Binding-site contacts:
Ligand atom C5' contacts residue GLU121 of chain 1.A at 3.6 Å.
Ligand atom C7B contacts residue LYS72 of chain 1.A at 3.5 Å.
Ligand atom O5' contacts residue GLU121 of chain 1.A at 2.4 Å (salt-bridge).
Ligand atom O5' contacts residue TYR122 of chain 1.A at 3.3 Å.
Ligand atom O4' contacts residue GLY55 of chain 1.A at 2.8 Å (h-bond).
Ligand atom OAC contacts residue THR51 of chain 1.A at 3.2 Å (h-bond).
Ligand atom O6' contacts residue LYS72 of chain 1.A at 2.6 Å (salt-bridge).
Ligand atom O4' contacts residue GLY52 of chain 1.A at 3.0 Å.
Ligand atom O6' contacts residue ASP184 of chain 1.A at 2.9 Å (salt-bridge).
Ligand atom O5' contacts residue ALA70 of chain 1.A at 3.5 Å.
Ligand atom C4B contacts residue GLY52 of chain 1.A at 3.2 Å.
Ligand atom OXU contacts residue GLU91 of chain 1.A at 3.0 Å (salt-bridge).
Ligand atom C3' contacts residue THR183 of chain 1.A at 3.3 Å.
Ligand atom C4' contacts residue LEU173 of chain 1.A at 3.5 Å (hydrophobic).
Ligand atom OXU contacts residue LEU74 of chain 1.A at 2.9 Å.
Ligand atom C6B contacts residue ASP184 of chain 1.A at 3.4 Å.
Ligand atom O8' contacts residue PHE54 of chain 1.A at 3.5 Å (h-bond).
Ligand atom O8' contacts residue LEU74 of chain 1.A at 3.6 Å.
Ligand atom C3B contacts residue GLY52 of chain 1.A at 3.0 Å.
Ligand atom N1 contacts residue GLU170 of chain 1.A at 3.3 Å (salt-bridge).
Ligand atom CX4 contacts residue GLU91 of chain 1.A at 3.1 Å.
Ligand atom CXU contacts residue GLU91 of chain 1.A at 3.4 Å.
Ligand atom OXI contacts residue GLY52 of chain 1.A at 3.4 Å.
Ligand atom OX8 contacts residue SER53 of chain 1.A at 2.4 Å (h-bond).
Ligand atom OBC contacts residue GLY50 of chain 1.A at 3.3 Å.
Ligand atom C3B contacts residue THR51 of chain 1.A at 3.3 Å.
Ligand atom O5' contacts residue VAL123 of chain 1.A at 3.3 Å (h-bond).
Ligand atom C7B contacts residue ASP184 of chain 1.A at 3.0 Å.
Ligand atom C5' contacts residue LEU173 of chain 1.A at 3.6 Å (hydrophobic).
Ligand atom C5B contacts residue LYS72 of chain 1.A at 3.5 Å.
Ligand atom CX8 contacts residue SER53 of chain 1.A at 2.9 Å.
Ligand atom OBC contacts residue VAL57 of chain 1.A at 2.7 Å.
Ligand atom CXO contacts residue PHE187 of chain 1.A at 3.5 Å (hydrophobic).
Ligand atom C1B contacts residue THR51 of chain 1.A at 3.4 Å.
Ligand atom O1' contacts residue THR183 of chain 1.A at 3.3 Å.
Ligand atom C5' contacts residue ALA70 of chain 1.A at 3.6 Å (hydrophobic).
Ligand atom O4' contacts residue PHE54 of chain 1.A at 3.4 Å (h-bond).
Ligand atom OXI contacts residue SER53 of chain 1.A at 2.7 Å (h-bond).
Ligand atom C6B contacts residue LYS72 of chain 1.A at 3.0 Å.
Ligand atom OXU contacts residue LYS72 of chain 1.A at 3.0 Å (salt-bridge).

This protein binds this small molecule.
Small molecule (SMILES): O=C(N[C@@H]1CNCCC[C@H]1OC(=O)c1cc(O)c(C(=O)c2c(O)cccc2C(=O)O)c(O)c1)c1ccc(O)cc1

Sequence of chain 1.A:
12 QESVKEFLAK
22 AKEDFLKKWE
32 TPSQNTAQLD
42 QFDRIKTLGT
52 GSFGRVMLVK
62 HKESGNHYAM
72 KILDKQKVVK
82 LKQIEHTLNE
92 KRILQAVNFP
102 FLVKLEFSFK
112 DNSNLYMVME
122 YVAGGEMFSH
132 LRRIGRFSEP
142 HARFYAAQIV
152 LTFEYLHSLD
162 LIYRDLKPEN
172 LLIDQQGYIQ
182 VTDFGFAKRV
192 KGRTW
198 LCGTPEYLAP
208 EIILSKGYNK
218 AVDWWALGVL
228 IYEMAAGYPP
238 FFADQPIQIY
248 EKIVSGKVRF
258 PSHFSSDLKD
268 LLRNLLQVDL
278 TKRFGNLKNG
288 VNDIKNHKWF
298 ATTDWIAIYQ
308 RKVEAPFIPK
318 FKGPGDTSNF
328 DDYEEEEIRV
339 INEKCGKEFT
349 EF